Sequence of chain 1.L:
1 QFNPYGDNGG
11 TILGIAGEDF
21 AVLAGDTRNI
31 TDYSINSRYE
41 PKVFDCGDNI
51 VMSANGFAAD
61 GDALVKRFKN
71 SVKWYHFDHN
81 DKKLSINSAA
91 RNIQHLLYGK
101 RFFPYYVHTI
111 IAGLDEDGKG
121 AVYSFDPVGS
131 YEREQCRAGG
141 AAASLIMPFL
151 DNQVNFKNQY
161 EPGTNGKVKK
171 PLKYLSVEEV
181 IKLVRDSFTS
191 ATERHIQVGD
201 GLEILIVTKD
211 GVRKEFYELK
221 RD

Sequence of chain 1.K:
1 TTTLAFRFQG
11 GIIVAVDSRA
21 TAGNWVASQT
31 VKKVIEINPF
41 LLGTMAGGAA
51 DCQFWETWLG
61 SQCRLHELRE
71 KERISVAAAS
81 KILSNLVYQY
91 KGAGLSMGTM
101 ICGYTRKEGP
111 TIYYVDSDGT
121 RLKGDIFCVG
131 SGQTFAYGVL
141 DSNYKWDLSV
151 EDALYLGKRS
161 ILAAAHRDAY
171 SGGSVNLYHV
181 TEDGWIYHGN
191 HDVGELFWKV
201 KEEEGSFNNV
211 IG

Binding-site contacts:
Ligand atom O60 contacts residue MES1 of chain 1.IA at 2.3 Å (h-bond).
Ligand atom C12 contacts residue ASP126 of chain 1.L at 3.2 Å.
Ligand atom C46 contacts residue ALA49 of chain 1.K at 3.7 Å (hydrophobic).
Ligand atom O48 contacts residue THR1 of chain 1.K at 2.2 Å (h-bond).
Ligand atom O40 contacts residue ALA20 of chain 1.K at 3.4 Å.
Ligand atom N41 contacts residue THR1 of chain 1.K at 3.6 Å.
Ligand atom O29 contacts residue ALA49 of chain 1.K at 3.2 Å (h-bond).
Ligand atom C47 contacts residue THR1 of chain 1.K at 1.4 Å.
Ligand atom O60 contacts residue THR1 of chain 1.K at 2.8 Å (h-bond).
Ligand atom O9 contacts residue PRO127 of chain 1.L at 3.4 Å.
Ligand atom C59 contacts residue MES1 of chain 1.IA at 3.5 Å.
Ligand atom O48 contacts residue MES1 of chain 1.IA at 3.0 Å (h-bond).
Ligand atom C16 contacts residue VAL128 of chain 1.L at 3.5 Å (hydrophobic).
Ligand atom C39 contacts residue GLY47 of chain 1.K at 3.5 Å.
Ligand atom N22 contacts residue ASP126 of chain 1.L at 3.6 Å (salt-bridge).
Ligand atom C44 contacts residue THR1 of chain 1.K at 3.7 Å.
Ligand atom C58 contacts residue TYR170 of chain 1.K at 3.0 Å (hydrophobic).
Ligand atom N30 contacts residue THR21 of chain 1.K at 2.8 Å (h-bond).
Ligand atom C58 contacts residue THR1 of chain 1.K at 2.4 Å.
Ligand atom C34 contacts residue GLY47 of chain 1.K at 3.6 Å.
Ligand atom C11 contacts residue ASP126 of chain 1.L at 3.6 Å.
Ligand atom C59 contacts residue THR1 of chain 1.K at 2.4 Å.
Ligand atom C43 contacts residue GLY47 of chain 1.K at 3.3 Å.
Ligand atom C26 contacts residue SER130 of chain 1.L at 3.6 Å.
Ligand atom O9 contacts residue HIS108 of chain 1.L at 3.5 Å (h-bond).
Ligand atom O48 contacts residue GLY47 of chain 1.K at 3.2 Å (h-bond).
Ligand atom C2 contacts residue HIS108 of chain 1.L at 2.3 Å.
Ligand atom C43 contacts residue THR1 of chain 1.K at 2.7 Å.
Ligand atom C27 contacts residue ALA27 of chain 1.K at 3.4 Å (hydrophobic).
Ligand atom C58 contacts residue ARG19 of chain 1.K at 3.5 Å.
Ligand atom C23 contacts residue THR21 of chain 1.K at 3.4 Å.
Ligand atom C31 contacts residue GLY47 of chain 1.K at 3.4 Å.
Ligand atom C28 contacts residue THR21 of chain 1.K at 3.6 Å.
Ligand atom O40 contacts residue THR21 of chain 1.K at 3.2 Å (h-bond).
Ligand atom C3 contacts residue HIS108 of chain 1.L at 2.4 Å.
Ligand atom C51 contacts residue TYR170 of chain 1.K at 3.6 Å (hydrophobic).
Ligand atom N41 contacts residue GLY47 of chain 1.K at 2.9 Å (h-bond).
Ligand atom C42 contacts residue THR1 of chain 1.K at 2.4 Å.
Ligand atom C51 contacts residue THR1 of chain 1.K at 1.5 Å.
Ligand atom O1 contacts residue HIS108 of chain 1.L at 3.3 Å.

The protein below binds the small molecule below.
Small molecule (SMILES): CC(C)C[C@H](NC(=O)[C@H](CCc1ccccc1)NC(=O)CN1CCOCC1)C(=O)N[C@@H](Cc1ccccc1)C(=O)N[C@@H](CC(C)C)[C@@H](O)[C@H](C)CO